A protein and the small-molecule ligand that binds it are described below.
Small molecule (SMILES): CC(=O)N[C@@H]1[C@@H](O)[C@H](O)[C@@H](CO)O[C@H]1O

Sequence of chain 1.E:
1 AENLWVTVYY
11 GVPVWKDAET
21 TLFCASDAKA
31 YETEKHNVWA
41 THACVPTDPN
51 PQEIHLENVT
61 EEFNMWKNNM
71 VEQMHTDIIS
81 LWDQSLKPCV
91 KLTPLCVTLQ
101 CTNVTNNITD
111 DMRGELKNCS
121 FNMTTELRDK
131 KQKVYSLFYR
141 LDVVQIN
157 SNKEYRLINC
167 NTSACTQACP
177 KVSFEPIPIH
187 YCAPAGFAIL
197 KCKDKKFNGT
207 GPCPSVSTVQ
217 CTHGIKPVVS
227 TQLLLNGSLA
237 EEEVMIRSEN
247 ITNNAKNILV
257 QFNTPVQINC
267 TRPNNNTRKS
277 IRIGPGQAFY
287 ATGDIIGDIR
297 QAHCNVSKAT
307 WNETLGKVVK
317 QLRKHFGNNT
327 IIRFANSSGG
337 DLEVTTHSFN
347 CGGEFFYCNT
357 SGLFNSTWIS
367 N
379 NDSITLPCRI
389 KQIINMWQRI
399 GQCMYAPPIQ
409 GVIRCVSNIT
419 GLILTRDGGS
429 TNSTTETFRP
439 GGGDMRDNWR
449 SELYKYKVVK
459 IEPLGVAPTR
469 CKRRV

Binding-site contacts:
Ligand atom C2 contacts residue ASN324 of chain 1.E at 2.5 Å.
Ligand atom O7 contacts residue ASN324 of chain 1.E at 3.5 Å (h-bond).
Ligand atom N2 contacts residue ASN324 of chain 1.E at 2.9 Å (h-bond).
Ligand atom C8 contacts residue ASN324 of chain 1.E at 4.5 Å.
Ligand atom C7 contacts residue ASN324 of chain 1.E at 3.4 Å.
Ligand atom O5 contacts residue ASN324 of chain 1.E at 2.4 Å (h-bond).
Ligand atom C1 contacts residue ASN324 of chain 1.E at 1.4 Å.
Ligand atom C3 contacts residue ASN324 of chain 1.E at 3.8 Å.
Ligand atom C4 contacts residue ASN324 of chain 1.E at 4.2 Å.
Ligand atom C5 contacts residue ASN324 of chain 1.E at 3.7 Å.